Binding-site contacts:
Ligand atom C38 contacts residue HEM1 of chain 1.C at 3.1 Å.
Ligand atom C22 contacts residue ASP304 of chain 1.A at 3.7 Å.
Ligand atom S21 contacts residue TRP10 of chain 1.B at 3.6 Å (h-bond).
Ligand atom C37 contacts residue TRP382 of chain 1.A at 3.8 Å (hydrophobic).
Ligand atom C22 contacts residue TRP10 of chain 1.B at 3.8 Å (hydrophobic).
Ligand atom C02 contacts residue HEM1 of chain 1.C at 3.7 Å.
Ligand atom N18 contacts residue HEM1 of chain 1.C at 3.2 Å (h-bond).
Ligand atom C04 contacts residue VAL271 of chain 1.A at 3.5 Å (hydrophobic).
Ligand atom C04 contacts residue PRO269 of chain 1.A at 3.7 Å (hydrophobic).
Ligand atom C02 contacts residue GLY290 of chain 1.A at 3.2 Å.
Ligand atom N06 contacts residue GLU296 of chain 1.A at 2.7 Å (salt-bridge).
Ligand atom C05 contacts residue PRO269 of chain 1.A at 3.7 Å (hydrophobic).
Ligand atom C06 contacts residue GLU296 of chain 1.A at 3.4 Å.
Ligand atom C16 contacts residue GLU296 of chain 1.A at 3.7 Å.
Ligand atom C03 contacts residue PRO269 of chain 1.A at 3.5 Å (hydrophobic).
Ligand atom C03 contacts residue SER289 of chain 1.A at 3.8 Å.
Ligand atom C24 contacts residue SER306 of chain 1.A at 3.7 Å.
Ligand atom C03 contacts residue PHE288 of chain 1.A at 3.5 Å (hydrophobic).
Ligand atom N06 contacts residue TRP291 of chain 1.A at 3.0 Å (h-bond).
Ligand atom C15 contacts residue VAL271 of chain 1.A at 3.5 Å (hydrophobic).
Ligand atom C13 contacts residue VAL271 of chain 1.A at 3.5 Å (hydrophobic).
Ligand atom C17 contacts residue HEM1 of chain 1.C at 3.7 Å.
Ligand atom C11 contacts residue HEM1 of chain 1.C at 3.5 Å.
Ligand atom C32 contacts residue TRP10 of chain 1.B at 3.7 Å (hydrophobic).
Ligand atom C23 contacts residue SER306 of chain 1.A at 2.7 Å.
Ligand atom C03 contacts residue VAL271 of chain 1.A at 3.8 Å (hydrophobic).
Ligand atom C14 contacts residue VAL271 of chain 1.A at 3.2 Å (hydrophobic).
Ligand atom C16 contacts residue HEM1 of chain 1.C at 3.7 Å.
Ligand atom C11 contacts residue GLU296 of chain 1.A at 3.5 Å.
Ligand atom C14 contacts residue HEM1 of chain 1.C at 3.8 Å.
Ligand atom C22 contacts residue SER306 of chain 1.A at 3.1 Å.
Ligand atom N26 contacts residue TRP10 of chain 1.B at 3.4 Å.
Ligand atom C12 contacts residue HEM1 of chain 1.C at 3.5 Å.
Ligand atom N07 contacts residue GLU296 of chain 1.A at 2.6 Å (salt-bridge).
Ligand atom C13 contacts residue HEM1 of chain 1.C at 3.6 Å.
Ligand atom C22 contacts residue GLU11 of chain 1.B at 3.7 Å.
Ligand atom C02 contacts residue SER289 of chain 1.A at 3.5 Å.
Ligand atom S01 contacts residue HEM1 of chain 1.C at 3.3 Å.
Ligand atom C37 contacts residue HEM1 of chain 1.C at 3.7 Å.
Ligand atom C15 contacts residue HEM1 of chain 1.C at 3.5 Å.

Sequence of chain 1.B:
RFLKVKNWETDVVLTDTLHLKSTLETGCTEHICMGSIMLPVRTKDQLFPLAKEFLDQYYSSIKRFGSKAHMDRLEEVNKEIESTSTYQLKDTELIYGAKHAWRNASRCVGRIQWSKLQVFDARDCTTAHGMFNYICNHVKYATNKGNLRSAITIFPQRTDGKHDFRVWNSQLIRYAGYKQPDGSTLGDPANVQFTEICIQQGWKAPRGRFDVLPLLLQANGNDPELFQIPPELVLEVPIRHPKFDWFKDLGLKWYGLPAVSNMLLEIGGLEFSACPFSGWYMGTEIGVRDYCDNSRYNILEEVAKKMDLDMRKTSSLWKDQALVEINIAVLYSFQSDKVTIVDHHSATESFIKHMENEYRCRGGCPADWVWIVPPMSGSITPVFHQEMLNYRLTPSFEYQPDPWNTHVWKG

The small molecule below binds the protein below.
Small molecule (SMILES): [H]/N=C(\Nc1cccc(CNCCc2cccc(N/C(=N/[H])c3cccs3)c2)c1)c1cccs1

Sequence of chain 1.A:
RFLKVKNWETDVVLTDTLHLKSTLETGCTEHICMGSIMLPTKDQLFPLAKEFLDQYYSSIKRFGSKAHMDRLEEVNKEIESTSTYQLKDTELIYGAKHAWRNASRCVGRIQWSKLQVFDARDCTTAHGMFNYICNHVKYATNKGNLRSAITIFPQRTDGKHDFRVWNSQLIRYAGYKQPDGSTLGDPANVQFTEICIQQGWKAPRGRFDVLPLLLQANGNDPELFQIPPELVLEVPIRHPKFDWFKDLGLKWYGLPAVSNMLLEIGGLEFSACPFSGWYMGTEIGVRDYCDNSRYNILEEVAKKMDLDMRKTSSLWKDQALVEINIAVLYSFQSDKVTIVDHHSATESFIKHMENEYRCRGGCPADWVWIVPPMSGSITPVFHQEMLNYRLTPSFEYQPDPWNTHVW